Binding-site contacts:
Ligand atom C4 contacts residue MET85 of chain 1.A at 3.8 Å (hydrophobic).
Ligand atom C7 contacts residue LEU44 of chain 1.A at 3.8 Å (hydrophobic).
Ligand atom C3 contacts residue HIS204 of chain 1.A at 3.6 Å.
Ligand atom C2 contacts residue TRP211 of chain 1.A at 3.2 Å (hydrophobic).
Ligand atom O1 contacts residue TYR126 of chain 1.A at 2.7 Å (h-bond).
Ligand atom C18 contacts residue TYR126 of chain 1.A at 3.7 Å (hydrophobic).
Ligand atom C1 contacts residue TRP226 of chain 1.A at 3.5 Å (hydrophobic).
Ligand atom C16 contacts residue ILE92 of chain 1.A at 3.6 Å (hydrophobic).
Ligand atom N contacts residue SER89 of chain 1.A at 3.3 Å (h-bond).
Ligand atom C13 contacts residue ILE109 of chain 1.A at 3.6 Å (hydrophobic).
Ligand atom C6 contacts residue LEU44 of chain 1.A at 3.8 Å (hydrophobic).
Ligand atom C19 contacts residue MET47 of chain 1.A at 3.6 Å (hydrophobic).
Ligand atom O1 contacts residue MET122 of chain 1.A at 3.6 Å.
Ligand atom C3 contacts residue MET207 of chain 1.A at 3.8 Å (hydrophobic).
Ligand atom C19 contacts residue HIS51 of chain 1.A at 3.7 Å.
Ligand atom O1 contacts residue ILE109 of chain 1.A at 3.5 Å.
Ligand atom O3 contacts residue ILE92 of chain 1.A at 3.5 Å.
Ligand atom C5 contacts residue MET85 of chain 1.A at 3.8 Å (hydrophobic).
Ligand atom F contacts residue MET47 of chain 1.A at 3.5 Å.
Ligand atom C contacts residue THR45 of chain 1.A at 3.8 Å.
Ligand atom N contacts residue MET47 of chain 1.A at 3.7 Å.
Ligand atom C15 contacts residue SER89 of chain 1.A at 3.8 Å.
Ligand atom C14 contacts residue SER89 of chain 1.A at 3.7 Å.
Ligand atom O2 contacts residue SER89 of chain 1.A at 3.1 Å (h-bond).
Ligand atom C8 contacts residue LEU44 of chain 1.A at 3.6 Å (hydrophobic).
Ligand atom C13 contacts residue SER89 of chain 1.A at 3.5 Å.
Ligand atom O2 contacts residue MET47 of chain 1.A at 3.4 Å.
Ligand atom O contacts residue PHE218 of chain 1.A at 3.5 Å.
Ligand atom C11 contacts residue MET122 of chain 1.A at 3.5 Å (hydrophobic).
Ligand atom O contacts residue TRP226 of chain 1.A at 3.5 Å.
Ligand atom C9 contacts residue LEU44 of chain 1.A at 3.6 Å (hydrophobic).
Ligand atom C2 contacts residue LEU208 of chain 1.A at 3.8 Å (hydrophobic).
Ligand atom C1 contacts residue TRP211 of chain 1.A at 3.8 Å (hydrophobic).
Ligand atom C19 contacts residue SER89 of chain 1.A at 3.5 Å.
Ligand atom O2 contacts residue HIS51 of chain 1.A at 2.8 Å.
Ligand atom F contacts residue HIS51 of chain 1.A at 3.4 Å.
Ligand atom C13 contacts residue TYR126 of chain 1.A at 3.5 Å (hydrophobic).
Ligand atom C4 contacts residue MET207 of chain 1.A at 3.8 Å (hydrophobic).
Ligand atom C3 contacts residue TRP211 of chain 1.A at 3.5 Å (hydrophobic).
Ligand atom C2 contacts residue TRP226 of chain 1.A at 3.6 Å (hydrophobic).

A protein and the small-molecule ligand that binds it are described below.
Small molecule (SMILES): COc1cccc(-c2ccc(NC(=O)C3=C(C(=O)O)CCC3)c(F)c2)c1

Sequence of chain 1.A:
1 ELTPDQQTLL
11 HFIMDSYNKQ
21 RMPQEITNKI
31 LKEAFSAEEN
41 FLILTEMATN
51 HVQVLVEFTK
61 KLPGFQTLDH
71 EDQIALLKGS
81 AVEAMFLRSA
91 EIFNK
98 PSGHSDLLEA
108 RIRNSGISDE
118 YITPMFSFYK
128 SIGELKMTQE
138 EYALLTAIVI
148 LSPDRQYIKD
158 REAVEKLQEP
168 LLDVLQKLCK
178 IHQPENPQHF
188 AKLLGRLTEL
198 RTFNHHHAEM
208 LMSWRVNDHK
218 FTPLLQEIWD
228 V